The small molecule below binds the protein below.
Small molecule (SMILES): C[C@@H](Oc1cc2onc(CCC(=O)O)c2cc1Cl)c1ccccn1

Binding-site contacts:
Ligand atom O contacts residue ILE224 of chain 1.A at 3.3 Å.
Ligand atom C1 contacts residue FAD1 of chain 1.C at 3.3 Å.
Ligand atom C12 contacts residue FAD1 of chain 1.C at 3.2 Å.
Ligand atom C16 contacts residue FAD1 of chain 1.C at 3.4 Å.
Ligand atom CL contacts residue PRO318 of chain 1.A at 3.7 Å.
Ligand atom O1 contacts residue ALA56 of chain 1.A at 3.2 Å.
Ligand atom C contacts residue FAD1 of chain 1.C at 3.7 Å.
Ligand atom C3 contacts residue FAD1 of chain 1.C at 3.3 Å.
Ligand atom O2 contacts residue ARG84 of chain 1.A at 2.8 Å (salt-bridge).
Ligand atom C2 contacts residue ILE224 of chain 1.A at 3.5 Å (hydrophobic).
Ligand atom C7 contacts residue TYR98 of chain 1.A at 3.4 Å (hydrophobic).
Ligand atom C11 contacts residue PRO318 of chain 1.A at 3.3 Å (hydrophobic).
Ligand atom C11 contacts residue ILE224 of chain 1.A at 3.6 Å (hydrophobic).
Ligand atom C13 contacts residue FAD1 of chain 1.C at 3.6 Å.
Ligand atom C contacts residue ILE224 of chain 1.A at 3.6 Å (hydrophobic).
Ligand atom C6 contacts residue PHE319 of chain 1.A at 3.7 Å (hydrophobic).
Ligand atom O1 contacts residue LEU213 of chain 1.A at 3.8 Å.
Ligand atom N1 contacts residue PRO318 of chain 1.A at 3.3 Å.
Ligand atom N1 contacts residue FAD1 of chain 1.C at 3.0 Å.
Ligand atom N contacts residue LEU213 of chain 1.A at 3.7 Å.
Ligand atom C10 contacts residue PHE319 of chain 1.A at 3.5 Å (hydrophobic).
Ligand atom O3 contacts residue ASN369 of chain 1.A at 2.9 Å (h-bond).
Ligand atom C4 contacts residue GLY321 of chain 1.A at 3.5 Å.
Ligand atom C10 contacts residue MET373 of chain 1.A at 3.7 Å (hydrophobic).
Ligand atom CL contacts residue ILE224 of chain 1.A at 3.7 Å.
Ligand atom O1 contacts residue GLY321 of chain 1.A at 3.4 Å.
Ligand atom O2 contacts residue TYR98 of chain 1.A at 2.7 Å (h-bond).
Ligand atom C10 contacts residue PRO318 of chain 1.A at 3.6 Å (hydrophobic).
Ligand atom C6 contacts residue ASN369 of chain 1.A at 3.7 Å.
Ligand atom C8 contacts residue TYR98 of chain 1.A at 3.5 Å (hydrophobic).
Ligand atom CL contacts residue PHE238 of chain 1.A at 3.5 Å.
Ligand atom O3 contacts residue ARG84 of chain 1.A at 2.9 Å (salt-bridge).
Ligand atom C9 contacts residue GLY321 of chain 1.A at 3.7 Å.
Ligand atom C15 contacts residue FAD1 of chain 1.C at 3.5 Å.
Ligand atom CL contacts residue PHE319 of chain 1.A at 3.7 Å.
Ligand atom C2 contacts residue PRO318 of chain 1.A at 3.6 Å (hydrophobic).
Ligand atom O3 contacts residue MET373 of chain 1.A at 3.7 Å.
Ligand atom C14 contacts residue FAD1 of chain 1.C at 3.7 Å.
Ligand atom C16 contacts residue PRO318 of chain 1.A at 3.3 Å (hydrophobic).
Ligand atom C8 contacts residue ARG84 of chain 1.A at 3.4 Å.

Sequence of chain 1.A:
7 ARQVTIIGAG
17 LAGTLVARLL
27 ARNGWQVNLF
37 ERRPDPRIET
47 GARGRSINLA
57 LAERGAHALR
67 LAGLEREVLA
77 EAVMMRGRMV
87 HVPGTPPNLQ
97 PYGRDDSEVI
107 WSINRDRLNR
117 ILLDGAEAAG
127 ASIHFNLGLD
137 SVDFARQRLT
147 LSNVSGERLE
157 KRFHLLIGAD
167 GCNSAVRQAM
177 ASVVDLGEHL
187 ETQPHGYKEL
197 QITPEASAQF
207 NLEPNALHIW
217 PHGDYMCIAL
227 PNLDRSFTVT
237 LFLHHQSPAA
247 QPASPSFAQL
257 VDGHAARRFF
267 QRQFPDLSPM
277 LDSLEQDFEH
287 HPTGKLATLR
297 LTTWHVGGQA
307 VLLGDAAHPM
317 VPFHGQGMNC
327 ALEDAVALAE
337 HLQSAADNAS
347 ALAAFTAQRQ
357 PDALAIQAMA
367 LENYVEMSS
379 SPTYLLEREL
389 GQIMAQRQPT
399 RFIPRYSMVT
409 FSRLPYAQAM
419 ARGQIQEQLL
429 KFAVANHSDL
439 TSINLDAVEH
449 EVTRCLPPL